Sequence of chain 1.A:
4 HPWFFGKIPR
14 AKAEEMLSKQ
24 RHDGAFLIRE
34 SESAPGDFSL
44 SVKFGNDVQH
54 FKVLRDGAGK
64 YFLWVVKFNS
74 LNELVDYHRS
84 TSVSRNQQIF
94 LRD

Binding-site contacts:
Ligand atom O3 contacts residue GLU35 of chain 1.A at 3.6 Å.
Ligand atom C24 contacts residue SER34 of chain 1.A at 3.4 Å.
Ligand atom C24 contacts residue SER36 of chain 1.A at 3.1 Å.
Ligand atom C23 contacts residue ARG32 of chain 1.A at 3.5 Å.
Ligand atom O1 contacts residue GLU35 of chain 1.A at 2.8 Å (salt-bridge).
Ligand atom O5 contacts residue LYS55 of chain 1.A at 3.0 Å (salt-bridge).
Ligand atom N1 contacts residue LEU66 of chain 1.A at 3.0 Å (h-bond).
Ligand atom O2 contacts residue SER34 of chain 1.A at 3.5 Å (h-bond).
Ligand atom O1 contacts residue SER34 of chain 1.A at 3.6 Å.
Ligand atom C2 contacts residue LEU57 of chain 1.A at 3.4 Å (hydrophobic).
Ligand atom O3 contacts residue SER42 of chain 1.A at 3.5 Å (h-bond).
Ligand atom C19 contacts residue LYS55 of chain 1.A at 3.7 Å.
Ligand atom O3 contacts residue SER36 of chain 1.A at 3.3 Å (h-bond).
Ligand atom C23 contacts residue SER42 of chain 1.A at 3.4 Å.
Ligand atom C19 contacts residue ARG13 of chain 1.A at 3.4 Å.
Ligand atom C14 contacts residue LYS55 of chain 1.A at 3.6 Å.
Ligand atom O contacts residue GLU35 of chain 1.A at 3.2 Å (salt-bridge).
Ligand atom O3 contacts residue SER34 of chain 1.A at 2.5 Å (h-bond).
Ligand atom O2 contacts residue SER36 of chain 1.A at 2.2 Å (h-bond).
Ligand atom O1 contacts residue ARG32 of chain 1.A at 3.0 Å (salt-bridge).
Ligand atom C19 contacts residue GLU35 of chain 1.A at 3.6 Å.
Ligand atom O contacts residue ARG32 of chain 1.A at 2.8 Å (salt-bridge).
Ligand atom C23 contacts residue GLU35 of chain 1.A at 3.1 Å.
Ligand atom O8 contacts residue ARG13 of chain 1.A at 3.0 Å (salt-bridge).
Ligand atom C22 contacts residue GLU35 of chain 1.A at 2.6 Å.
Ligand atom C12 contacts residue LYS55 of chain 1.A at 3.4 Å.
Ligand atom N3 contacts residue HIS53 of chain 1.A at 3.3 Å (h-bond).
Ligand atom O5 contacts residue PHE54 of chain 1.A at 3.5 Å.
Ligand atom O2 contacts residue GLU35 of chain 1.A at 2.9 Å.
Ligand atom O1 contacts residue SER42 of chain 1.A at 2.9 Å (h-bond).
Ligand atom O contacts residue ARG13 of chain 1.A at 3.0 Å (salt-bridge).
Ligand atom C21 contacts residue LYS55 of chain 1.A at 3.6 Å.
Ligand atom C17 contacts residue HIS53 of chain 1.A at 3.6 Å.
Ligand atom O3 contacts residue LYS55 of chain 1.A at 2.8 Å (salt-bridge).
Ligand atom C35 contacts residue HIS53 of chain 1.A at 3.5 Å.
Ligand atom C24 contacts residue LYS55 of chain 1.A at 3.2 Å.
Ligand atom C15 contacts residue HIS53 of chain 1.A at 3.5 Å.
Ligand atom N1 contacts residue LYS55 of chain 1.A at 3.0 Å (salt-bridge).
Ligand atom C20 contacts residue LYS55 of chain 1.A at 3.4 Å.
Ligand atom C24 contacts residue GLU35 of chain 1.A at 3.3 Å.

The protein below binds the small molecule below.
Small molecule (SMILES): NC(=O)CC1NC(=O)C2(CCCCC2)NC(=O)[C@@H](CC(=O)O)[C@@H](c2ccc(C(C(=O)O)C(=O)O)cc2)/C=C/C[C@@H](Cc2cccc3ccccc23)CNC1=O